Binding-site contacts:
Ligand atom C8 contacts residue ASN61 of chain 1.J at 3.5 Å.
Ligand atom O5 contacts residue GLU125 of chain 1.I at 4.2 Å.
Ligand atom C4 contacts residue GLU125 of chain 1.I at 4.4 Å.
Ligand atom O6 contacts residue LYS53 of chain 1.I at 4.3 Å.
Ligand atom O5 contacts residue GLN6 of chain 1.J at 2.7 Å (h-bond).
Ligand atom O5 contacts residue ASN61 of chain 1.J at 2.3 Å (h-bond).
Ligand atom C2 contacts residue GLN6 of chain 1.J at 4.2 Å.
Ligand atom C1 contacts residue ASN61 of chain 1.J at 1.4 Å.
Ligand atom C2 contacts residue ASN61 of chain 1.J at 2.5 Å.
Ligand atom O3 contacts residue GLU125 of chain 1.I at 3.5 Å (salt-bridge).
Ligand atom O6 contacts residue LYS124 of chain 1.I at 3.6 Å.
Ligand atom O7 contacts residue ASN61 of chain 1.J at 4.0 Å.
Ligand atom C4 contacts residue ASN61 of chain 1.J at 4.2 Å.
Ligand atom C6 contacts residue GLN6 of chain 1.J at 3.8 Å.
Ligand atom O4 contacts residue GLU125 of chain 1.I at 4.3 Å.
Ligand atom C8 contacts residue GLY126 of chain 1.I at 4.4 Å.
Ligand atom C5 contacts residue GLN6 of chain 1.J at 3.8 Å.
Ligand atom O6 contacts residue ALA5 of chain 1.J at 4.4 Å.
Ligand atom O7 contacts residue GLU125 of chain 1.I at 4.4 Å.
Ligand atom C1 contacts residue GLN6 of chain 1.J at 3.4 Å.
Ligand atom C7 contacts residue ASN61 of chain 1.J at 3.2 Å.
Ligand atom C8 contacts residue PRO7 of chain 1.J at 4.5 Å (hydrophobic).
Ligand atom C5 contacts residue ASN61 of chain 1.J at 3.6 Å.
Ligand atom C3 contacts residue ASN61 of chain 1.J at 3.9 Å.
Ligand atom N2 contacts residue ASN61 of chain 1.J at 2.5 Å (h-bond).
Ligand atom C5 contacts residue GLU125 of chain 1.I at 3.4 Å.
Ligand atom C8 contacts residue THR64 of chain 1.J at 3.8 Å.
Ligand atom O7 contacts residue LEU39 of chain 1.I at 3.6 Å.
Ligand atom O6 contacts residue GLN6 of chain 1.J at 4.1 Å.
Ligand atom C8 contacts residue GLU125 of chain 1.I at 4.0 Å.
Ligand atom C6 contacts residue GLU125 of chain 1.I at 3.4 Å.
Ligand atom C8 contacts residue ALA127 of chain 1.I at 4.2 Å (hydrophobic).
Ligand atom C8 contacts residue VAL149 of chain 1.I at 4.0 Å (hydrophobic).

Sequence of chain 1.J:
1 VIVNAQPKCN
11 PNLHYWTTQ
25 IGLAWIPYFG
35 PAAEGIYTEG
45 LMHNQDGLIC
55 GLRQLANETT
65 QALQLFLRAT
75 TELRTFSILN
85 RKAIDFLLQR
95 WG

Sequence of chain 1.I:
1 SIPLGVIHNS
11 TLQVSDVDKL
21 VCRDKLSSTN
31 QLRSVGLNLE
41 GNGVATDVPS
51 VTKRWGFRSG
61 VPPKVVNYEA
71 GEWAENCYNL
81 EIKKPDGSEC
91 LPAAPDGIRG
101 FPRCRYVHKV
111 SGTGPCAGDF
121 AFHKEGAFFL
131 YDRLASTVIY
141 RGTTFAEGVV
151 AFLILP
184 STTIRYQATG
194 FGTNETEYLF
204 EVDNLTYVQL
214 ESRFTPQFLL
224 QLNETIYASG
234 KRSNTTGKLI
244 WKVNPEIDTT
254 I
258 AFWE

A small-molecule ligand and the protein it binds are described below.
Small molecule (SMILES): CC(=O)N[C@H]1[C@H](O[C@H]2[C@H](O)[C@@H](NC(C)=O)CO[C@@H]2CO)O[C@H](CO)[C@@H](O[C@@H]2O[C@H](CO)[C@@H](O)[C@H](O[C@H]3O[C@H](CO)[C@@H](O)[C@H](O)[C@@H]3O)[C@@H]2O)[C@@H]1O